This small molecule binds to this protein.
Small molecule (SMILES): CC(=O)N[C@H]1[C@H](O[C@H]2[C@H](O)[C@@H](NC(C)=O)CO[C@@H]2CO)O[C@H](CO)[C@@H](O)[C@@H]1O

Sequence of chain 1.B:
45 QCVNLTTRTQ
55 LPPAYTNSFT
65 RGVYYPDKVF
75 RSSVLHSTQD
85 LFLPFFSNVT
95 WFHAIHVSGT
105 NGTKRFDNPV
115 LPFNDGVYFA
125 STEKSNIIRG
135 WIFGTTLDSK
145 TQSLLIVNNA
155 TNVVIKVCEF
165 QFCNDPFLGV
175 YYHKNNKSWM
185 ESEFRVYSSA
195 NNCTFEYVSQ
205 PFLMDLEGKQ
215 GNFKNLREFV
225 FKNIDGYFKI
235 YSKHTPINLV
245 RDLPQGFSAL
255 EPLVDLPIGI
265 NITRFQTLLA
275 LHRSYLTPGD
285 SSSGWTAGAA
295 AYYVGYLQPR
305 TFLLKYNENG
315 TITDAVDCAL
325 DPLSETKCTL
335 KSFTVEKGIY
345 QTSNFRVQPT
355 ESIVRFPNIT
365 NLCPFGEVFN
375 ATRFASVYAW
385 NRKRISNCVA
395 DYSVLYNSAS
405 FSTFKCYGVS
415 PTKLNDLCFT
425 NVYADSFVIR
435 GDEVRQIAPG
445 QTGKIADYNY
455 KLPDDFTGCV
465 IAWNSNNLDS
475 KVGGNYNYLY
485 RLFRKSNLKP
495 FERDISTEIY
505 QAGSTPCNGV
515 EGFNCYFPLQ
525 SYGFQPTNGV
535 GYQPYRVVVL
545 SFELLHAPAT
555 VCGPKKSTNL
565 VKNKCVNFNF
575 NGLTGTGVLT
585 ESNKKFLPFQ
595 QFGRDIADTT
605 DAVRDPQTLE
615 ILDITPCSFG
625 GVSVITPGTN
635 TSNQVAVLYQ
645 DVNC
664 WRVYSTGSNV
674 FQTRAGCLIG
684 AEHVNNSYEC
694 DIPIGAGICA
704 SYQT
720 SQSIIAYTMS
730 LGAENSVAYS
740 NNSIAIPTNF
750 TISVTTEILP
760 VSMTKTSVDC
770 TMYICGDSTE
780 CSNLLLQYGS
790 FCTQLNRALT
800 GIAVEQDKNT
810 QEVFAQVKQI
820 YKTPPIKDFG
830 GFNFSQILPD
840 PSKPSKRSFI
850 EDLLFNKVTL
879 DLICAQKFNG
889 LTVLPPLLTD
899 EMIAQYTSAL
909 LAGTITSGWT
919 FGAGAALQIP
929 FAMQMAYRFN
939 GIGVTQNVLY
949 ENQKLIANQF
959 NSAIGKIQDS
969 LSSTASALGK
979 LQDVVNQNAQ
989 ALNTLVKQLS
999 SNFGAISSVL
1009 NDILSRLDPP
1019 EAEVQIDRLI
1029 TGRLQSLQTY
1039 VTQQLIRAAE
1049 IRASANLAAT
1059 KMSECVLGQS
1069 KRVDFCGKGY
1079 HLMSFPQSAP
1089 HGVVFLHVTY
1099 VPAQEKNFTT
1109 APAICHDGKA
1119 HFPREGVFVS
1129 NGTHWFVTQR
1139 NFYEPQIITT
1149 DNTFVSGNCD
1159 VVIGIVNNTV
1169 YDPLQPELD

Binding-site contacts:
Ligand atom C3 contacts residue THR155 of chain 1.B at 4.3 Å.
Ligand atom C8 contacts residue GLU185 of chain 1.B at 3.9 Å.
Ligand atom N2 contacts residue LYS160 of chain 1.B at 3.9 Å.
Ligand atom C2 contacts residue ASN153 of chain 1.B at 2.5 Å.
Ligand atom C7 contacts residue GLU185 of chain 1.B at 4.4 Å.
Ligand atom C6 contacts residue VAL158 of chain 1.B at 3.6 Å (hydrophobic).
Ligand atom C6 contacts residue LYS160 of chain 1.B at 3.3 Å.
Ligand atom C7 contacts residue THR155 of chain 1.B at 3.7 Å.
Ligand atom C5 contacts residue VAL158 of chain 1.B at 3.6 Å (hydrophobic).
Ligand atom C7 contacts residue LYS160 of chain 1.B at 4.1 Å.
Ligand atom C7 contacts residue ASN153 of chain 1.B at 3.8 Å.
Ligand atom C2 contacts residue VAL202 of chain 1.B at 4.3 Å (hydrophobic).
Ligand atom O6 contacts residue LYS160 of chain 1.B at 2.6 Å (salt-bridge).
Ligand atom C1 contacts residue THR155 of chain 1.B at 4.0 Å.
Ligand atom C2 contacts residue THR155 of chain 1.B at 3.9 Å.
Ligand atom C7 contacts residue VAL202 of chain 1.B at 2.4 Å (hydrophobic).
Ligand atom C3 contacts residue ASN153 of chain 1.B at 3.8 Å.
Ligand atom C4 contacts residue ASN153 of chain 1.B at 4.2 Å.
Ligand atom O5 contacts residue VAL158 of chain 1.B at 3.9 Å.
Ligand atom C8 contacts residue ASN153 of chain 1.B at 4.4 Å.
Ligand atom O7 contacts residue GLU185 of chain 1.B at 4.4 Å.
Ligand atom O7 contacts residue VAL158 of chain 1.B at 3.9 Å.
Ligand atom O7 contacts residue LYS160 of chain 1.B at 3.2 Å.
Ligand atom O5 contacts residue ASN153 of chain 1.B at 2.4 Å (h-bond).
Ligand atom O7 contacts residue VAL202 of chain 1.B at 2.6 Å.
Ligand atom O7 contacts residue GLU200 of chain 1.B at 4.5 Å.
Ligand atom N2 contacts residue VAL202 of chain 1.B at 3.6 Å.
Ligand atom C8 contacts residue THR155 of chain 1.B at 3.5 Å.
Ligand atom C5 contacts residue ASN153 of chain 1.B at 3.6 Å.
Ligand atom N2 contacts residue THR155 of chain 1.B at 2.9 Å (h-bond).
Ligand atom C8 contacts residue VAL202 of chain 1.B at 1.5 Å (hydrophobic).
Ligand atom N2 contacts residue ASN153 of chain 1.B at 2.9 Å (h-bond).
Ligand atom C1 contacts residue ASN153 of chain 1.B at 1.4 Å.
Ligand atom O7 contacts residue ASN153 of chain 1.B at 4.2 Å.